This small molecule binds to this protein.
Small molecule (SMILES): CC(=O)N[C@H]1[C@H](O[C@H]2[C@H](O)[C@@H](NC(C)=O)CO[C@@H]2CO)O[C@H](CO)[C@@H](O[C@@H]2O[C@H](CO[C@H]3O[C@H](CO)[C@@H](O)[C@H](O)[C@@H]3O)[C@@H](O)[C@H](O[C@H]3O[C@H](CO)[C@@H](O)[C@H](O)[C@@H]3O)[C@@H]2O)[C@@H]1O

Sequence of chain 1.A:
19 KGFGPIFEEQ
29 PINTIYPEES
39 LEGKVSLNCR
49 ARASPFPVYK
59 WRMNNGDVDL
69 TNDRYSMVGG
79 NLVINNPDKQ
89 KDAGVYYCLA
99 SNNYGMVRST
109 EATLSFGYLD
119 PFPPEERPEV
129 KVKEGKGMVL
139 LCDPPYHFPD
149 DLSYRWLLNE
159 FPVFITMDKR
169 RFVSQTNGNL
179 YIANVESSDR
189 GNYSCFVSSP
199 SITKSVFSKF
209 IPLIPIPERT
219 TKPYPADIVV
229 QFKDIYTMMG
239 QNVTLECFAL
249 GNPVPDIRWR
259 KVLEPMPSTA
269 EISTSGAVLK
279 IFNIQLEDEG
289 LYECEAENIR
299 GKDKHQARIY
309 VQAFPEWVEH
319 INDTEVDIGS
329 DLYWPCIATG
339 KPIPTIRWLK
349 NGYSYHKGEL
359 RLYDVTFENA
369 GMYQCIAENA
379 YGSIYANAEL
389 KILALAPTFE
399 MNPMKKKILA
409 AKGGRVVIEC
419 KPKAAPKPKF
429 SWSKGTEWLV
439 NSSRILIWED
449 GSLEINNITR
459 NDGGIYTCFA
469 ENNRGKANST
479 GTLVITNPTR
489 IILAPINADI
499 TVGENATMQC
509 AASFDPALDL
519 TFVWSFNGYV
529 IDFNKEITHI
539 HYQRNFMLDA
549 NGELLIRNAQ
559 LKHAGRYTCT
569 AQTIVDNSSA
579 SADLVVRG

Binding-site contacts:
Ligand atom C1 contacts residue ASN240 of chain 1.A at 1.4 Å.
Ligand atom C3 contacts residue ASN240 of chain 1.A at 3.8 Å.
Ligand atom O5 contacts residue ASN240 of chain 1.A at 2.4 Å (h-bond).
Ligand atom C8 contacts residue ASN240 of chain 1.A at 4.3 Å.
Ligand atom N2 contacts residue ASN240 of chain 1.A at 2.9 Å (h-bond).
Ligand atom C5 contacts residue ASN240 of chain 1.A at 3.6 Å.
Ligand atom O7 contacts residue ASN240 of chain 1.A at 3.0 Å (h-bond).
Ligand atom C7 contacts residue ASN240 of chain 1.A at 3.1 Å.
Ligand atom C2 contacts residue ASN240 of chain 1.A at 2.5 Å.
Ligand atom C4 contacts residue ASN240 of chain 1.A at 4.3 Å.